This small molecule binds to this protein.
Small molecule (SMILES): CC(=O)N[C@@H]1[C@@H](O)[C@H](O)[C@@H](CO)O[C@H]1O

Binding-site contacts:
Ligand atom C8 contacts residue ARG20 of chain 1.B at 3.3 Å.
Ligand atom C7 contacts residue ASN13 of chain 1.B at 4.3 Å.
Ligand atom C2 contacts residue ASN13 of chain 1.B at 2.7 Å.
Ligand atom C6 contacts residue ASN13 of chain 1.B at 4.4 Å.
Ligand atom C4 contacts residue ASN13 of chain 1.B at 4.3 Å.
Ligand atom N2 contacts residue ASN13 of chain 1.B at 3.3 Å (h-bond).
Ligand atom C5 contacts residue ASN13 of chain 1.B at 3.4 Å.
Ligand atom C1 contacts residue ASN13 of chain 1.B at 1.5 Å.
Ligand atom O5 contacts residue ASN13 of chain 1.B at 2.2 Å (h-bond).
Ligand atom C7 contacts residue ARG20 of chain 1.B at 4.0 Å.
Ligand atom C3 contacts residue ASN13 of chain 1.B at 3.9 Å.

Sequence of chain 1.B:
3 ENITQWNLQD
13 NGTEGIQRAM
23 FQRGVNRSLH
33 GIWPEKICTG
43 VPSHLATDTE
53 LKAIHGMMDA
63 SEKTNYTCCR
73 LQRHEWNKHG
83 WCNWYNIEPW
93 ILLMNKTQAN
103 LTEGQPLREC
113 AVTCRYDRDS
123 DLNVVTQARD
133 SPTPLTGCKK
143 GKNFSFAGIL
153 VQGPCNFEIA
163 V